A small-molecule ligand and the protein it binds are described below.
Small molecule (SMILES): CC(=O)N[C@H]1[C@H](O[C@H]2[C@H](O)[C@@H](NC(C)=O)CO[C@@H]2CO)O[C@H](CO)[C@@H](O)[C@@H]1O

Binding-site contacts:
Ligand atom N2 contacts residue PHE342 of chain 1.A at 4.4 Å.
Ligand atom C1 contacts residue ASN343 of chain 1.A at 1.4 Å.
Ligand atom C8 contacts residue PHE342 of chain 1.A at 4.0 Å (hydrophobic).
Ligand atom C8 contacts residue PHE338 of chain 1.A at 3.3 Å (hydrophobic).
Ligand atom O7 contacts residue ASN370 of chain 1.A at 4.3 Å.
Ligand atom C7 contacts residue GLY339 of chain 1.A at 3.7 Å.
Ligand atom C7 contacts residue SER371 of chain 1.A at 4.5 Å.
Ligand atom N2 contacts residue ASN343 of chain 1.A at 2.9 Å (h-bond).
Ligand atom C4 contacts residue ASN343 of chain 1.A at 4.2 Å.
Ligand atom N2 contacts residue GLY339 of chain 1.A at 4.1 Å.
Ligand atom O5 contacts residue ASN343 of chain 1.A at 2.4 Å (h-bond).
Ligand atom C3 contacts residue ASN343 of chain 1.A at 3.8 Å.
Ligand atom O7 contacts residue GLY339 of chain 1.A at 4.1 Å.
Ligand atom C7 contacts residue ASN343 of chain 1.A at 4.0 Å.
Ligand atom C2 contacts residue ASN343 of chain 1.A at 2.4 Å.
Ligand atom C8 contacts residue SER371 of chain 1.A at 4.0 Å.
Ligand atom C8 contacts residue GLY339 of chain 1.A at 3.5 Å.
Ligand atom O7 contacts residue SER371 of chain 1.A at 4.5 Å.
Ligand atom C7 contacts residue PHE338 of chain 1.A at 4.4 Å (hydrophobic).
Ligand atom C5 contacts residue ASN343 of chain 1.A at 3.7 Å.

Sequence of chain 1.A:
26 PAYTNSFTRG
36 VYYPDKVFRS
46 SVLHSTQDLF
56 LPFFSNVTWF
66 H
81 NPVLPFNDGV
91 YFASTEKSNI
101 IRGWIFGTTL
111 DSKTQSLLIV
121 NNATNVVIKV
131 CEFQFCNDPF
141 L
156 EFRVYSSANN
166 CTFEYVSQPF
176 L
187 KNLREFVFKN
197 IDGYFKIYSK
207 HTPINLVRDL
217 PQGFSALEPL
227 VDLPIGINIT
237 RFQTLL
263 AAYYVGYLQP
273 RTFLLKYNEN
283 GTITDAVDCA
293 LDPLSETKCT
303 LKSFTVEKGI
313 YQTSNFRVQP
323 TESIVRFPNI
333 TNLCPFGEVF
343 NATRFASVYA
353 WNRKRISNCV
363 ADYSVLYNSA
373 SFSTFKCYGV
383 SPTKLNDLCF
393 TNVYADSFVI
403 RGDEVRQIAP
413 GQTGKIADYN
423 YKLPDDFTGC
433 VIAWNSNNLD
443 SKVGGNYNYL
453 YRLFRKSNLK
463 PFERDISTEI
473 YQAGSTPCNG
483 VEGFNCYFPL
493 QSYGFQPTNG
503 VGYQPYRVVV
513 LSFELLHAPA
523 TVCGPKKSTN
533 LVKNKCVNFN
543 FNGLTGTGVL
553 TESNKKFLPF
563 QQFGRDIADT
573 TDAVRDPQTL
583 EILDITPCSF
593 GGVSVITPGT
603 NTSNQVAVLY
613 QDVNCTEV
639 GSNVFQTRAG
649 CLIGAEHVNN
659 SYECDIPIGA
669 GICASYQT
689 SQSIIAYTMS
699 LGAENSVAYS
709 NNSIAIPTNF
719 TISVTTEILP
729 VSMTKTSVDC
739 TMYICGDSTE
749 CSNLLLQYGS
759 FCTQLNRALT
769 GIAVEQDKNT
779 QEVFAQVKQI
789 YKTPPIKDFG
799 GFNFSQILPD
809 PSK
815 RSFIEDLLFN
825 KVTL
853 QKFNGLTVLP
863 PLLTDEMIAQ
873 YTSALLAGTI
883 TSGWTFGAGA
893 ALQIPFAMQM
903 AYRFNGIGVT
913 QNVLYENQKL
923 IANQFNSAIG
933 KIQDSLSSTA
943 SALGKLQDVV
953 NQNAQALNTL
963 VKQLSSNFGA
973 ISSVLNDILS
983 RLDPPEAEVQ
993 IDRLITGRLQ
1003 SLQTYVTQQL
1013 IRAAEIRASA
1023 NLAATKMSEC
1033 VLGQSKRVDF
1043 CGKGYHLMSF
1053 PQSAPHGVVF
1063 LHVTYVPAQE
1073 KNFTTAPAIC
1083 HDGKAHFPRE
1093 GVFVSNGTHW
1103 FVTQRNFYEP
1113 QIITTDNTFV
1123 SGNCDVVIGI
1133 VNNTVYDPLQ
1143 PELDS